Binding-site contacts:
Ligand atom N2 contacts residue SER682 of chain 1.C at 3.3 Å (h-bond).
Ligand atom O2' contacts residue GLY683 of chain 1.C at 2.8 Å (h-bond).
Ligand atom OP1 contacts residue LYS490 of chain 1.C at 3.1 Å (salt-bridge).
Ligand atom O2' contacts residue MET1185 of chain 1.C at 3.1 Å.
Ligand atom N4 contacts residue G2 of chain 1.A at 2.9 Å (h-bond).
Ligand atom O2 contacts residue G4 of chain 1.A at 2.7 Å (h-bond).
Ligand atom O2 contacts residue G3 of chain 1.A at 2.9 Å (h-bond).
Ligand atom C5' contacts residue GLY460 of chain 1.C at 2.9 Å.
Ligand atom OP1 contacts residue THR457 of chain 1.C at 2.7 Å (h-bond).
Ligand atom O6 contacts residue ARG518 of chain 1.C at 3.0 Å (salt-bridge).
Ligand atom O2' contacts residue SER559 of chain 1.C at 3.1 Å.
Ligand atom C2 contacts residue G4 of chain 1.A at 3.1 Å.
Ligand atom O2' contacts residue GLU565 of chain 1.C at 3.1 Å.
Ligand atom C4 contacts residue ILE528 of chain 1.C at 3.2 Å (hydrophobic).
Ligand atom O3' contacts residue ALA1179 of chain 1.C at 3.0 Å.
Ligand atom O6 contacts residue CH11 of chain 1.F at 3.1 Å (h-bond).
Ligand atom N2 contacts residue CH11 of chain 1.F at 2.7 Å (h-bond).
Ligand atom N3 contacts residue G3 of chain 1.A at 3.1 Å (h-bond).
Ligand atom O4' contacts residue PRO530 of chain 1.C at 3.1 Å.
Ligand atom N3 contacts residue G5 of chain 1.A at 2.9 Å (h-bond).
Ligand atom C2 contacts residue ASN807 of chain 1.C at 3.0 Å.
Ligand atom C5' contacts residue ASP1182 of chain 1.C at 3.0 Å.
Ligand atom N3 contacts residue G2 of chain 1.A at 3.0 Å (h-bond).
Ligand atom C4' contacts residue GLY460 of chain 1.C at 3.1 Å.
Ligand atom C4' contacts residue ASP1182 of chain 1.C at 3.0 Å.
Ligand atom N1 contacts residue CH11 of chain 1.F at 3.0 Å (h-bond).
Ligand atom N4 contacts residue G3 of chain 1.A at 2.8 Å (h-bond).
Ligand atom O3' contacts residue LYS490 of chain 1.C at 2.9 Å (salt-bridge).
Ligand atom O2 contacts residue ASP1182 of chain 1.C at 3.1 Å (salt-bridge).
Ligand atom N3 contacts residue ILE528 of chain 1.C at 3.2 Å.
Ligand atom N3 contacts residue ASN807 of chain 1.C at 3.0 Å (h-bond).
Ligand atom OP1 contacts residue GLY460 of chain 1.C at 3.0 Å (h-bond).
Ligand atom N4 contacts residue G5 of chain 1.A at 3.3 Å (h-bond).
Ligand atom O4' contacts residue GLY683 of chain 1.C at 3.0 Å (h-bond).
Ligand atom O2' contacts residue MET515 of chain 1.C at 2.5 Å (h-bond).
Ligand atom OP2 contacts residue ARG459 of chain 1.C at 3.0 Å.
Ligand atom O4' contacts residue ASP1182 of chain 1.C at 2.9 Å (salt-bridge).
Ligand atom OP1 contacts residue GLN454 of chain 1.C at 3.0 Å (h-bond).
Ligand atom O2' contacts residue ASP1182 of chain 1.C at 2.7 Å (salt-bridge).
Ligand atom OP1 contacts residue SER462 of chain 1.C at 2.9 Å (h-bond).

A protein and the small-molecule ligand that binds it are described below.
Small molecule (SMILES): Nc1ccn([C@@H]2O[C@H](CO[P](=O)(O)O[C@H]3[C@@H](O)[C@H](n4ccc(N)nc4=O)O[C@@H]3CO[P](=O)(O)O[C@H]3[C@@H](O)[C@H](n4ccc(N)nc4=O)O[C@@H]3CO[P](=O)(O)O[C@H]3[C@@H](O)[C@H](n4ccc(N)nc4=O)O[C@@H]3CO[P](=O)(O)O[C@H]3[C@@H](O)[C@H](n4ccc(N)nc4=O)O[C@@H]3CO[P](=O)(O)O[C@H]3[C@@H](O)[C@H](n4cnc5c(=O)nc(N)[nH]c54)O[C@@H]3CO[P](=O)(O)O[C@H]3[C@@H](O)[C@H](n4cnc5c(N)ncnc54)O[C@@H]3CO[P](=O)(O)O[C@H]3[C@@H](O)[C@H](n4ccc(=O)[nH]c4=O)O[C@@H]3COP(=O)=O)[C@@H](O)[C@H]2O)c(=O)n1

Sequence of chain 1.C:
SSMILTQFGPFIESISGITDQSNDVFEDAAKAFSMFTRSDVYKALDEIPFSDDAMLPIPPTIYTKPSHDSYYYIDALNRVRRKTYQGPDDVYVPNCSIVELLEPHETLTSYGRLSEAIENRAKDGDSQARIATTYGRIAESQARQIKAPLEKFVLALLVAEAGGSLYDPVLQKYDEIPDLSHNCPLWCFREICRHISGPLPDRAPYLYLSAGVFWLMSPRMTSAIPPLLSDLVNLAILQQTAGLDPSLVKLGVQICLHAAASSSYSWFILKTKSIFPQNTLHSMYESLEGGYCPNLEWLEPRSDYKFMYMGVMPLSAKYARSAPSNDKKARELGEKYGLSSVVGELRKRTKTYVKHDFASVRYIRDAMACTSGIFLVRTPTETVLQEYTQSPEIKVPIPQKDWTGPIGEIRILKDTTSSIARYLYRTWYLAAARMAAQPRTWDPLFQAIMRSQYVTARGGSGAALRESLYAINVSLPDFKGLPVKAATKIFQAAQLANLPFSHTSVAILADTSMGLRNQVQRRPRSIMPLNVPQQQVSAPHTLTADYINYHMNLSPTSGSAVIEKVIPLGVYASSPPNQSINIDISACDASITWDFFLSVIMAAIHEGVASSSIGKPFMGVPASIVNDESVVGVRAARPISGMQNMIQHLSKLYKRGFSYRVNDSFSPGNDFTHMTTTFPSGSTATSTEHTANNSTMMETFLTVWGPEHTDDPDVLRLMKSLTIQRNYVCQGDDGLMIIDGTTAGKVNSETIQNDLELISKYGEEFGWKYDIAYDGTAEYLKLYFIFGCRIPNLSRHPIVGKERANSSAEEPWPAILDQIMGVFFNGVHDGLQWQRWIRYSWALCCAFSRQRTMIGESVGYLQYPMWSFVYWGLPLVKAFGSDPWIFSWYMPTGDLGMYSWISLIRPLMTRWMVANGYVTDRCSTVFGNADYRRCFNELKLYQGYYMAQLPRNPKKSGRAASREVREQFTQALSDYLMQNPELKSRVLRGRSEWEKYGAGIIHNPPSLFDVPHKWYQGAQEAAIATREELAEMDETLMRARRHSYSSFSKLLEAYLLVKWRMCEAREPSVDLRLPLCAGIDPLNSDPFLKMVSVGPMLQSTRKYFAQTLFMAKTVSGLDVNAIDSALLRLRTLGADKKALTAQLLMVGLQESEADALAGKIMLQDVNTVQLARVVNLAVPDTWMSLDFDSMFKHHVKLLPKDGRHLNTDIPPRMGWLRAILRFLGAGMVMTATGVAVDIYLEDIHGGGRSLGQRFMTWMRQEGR